Sequence of chain 1.C:
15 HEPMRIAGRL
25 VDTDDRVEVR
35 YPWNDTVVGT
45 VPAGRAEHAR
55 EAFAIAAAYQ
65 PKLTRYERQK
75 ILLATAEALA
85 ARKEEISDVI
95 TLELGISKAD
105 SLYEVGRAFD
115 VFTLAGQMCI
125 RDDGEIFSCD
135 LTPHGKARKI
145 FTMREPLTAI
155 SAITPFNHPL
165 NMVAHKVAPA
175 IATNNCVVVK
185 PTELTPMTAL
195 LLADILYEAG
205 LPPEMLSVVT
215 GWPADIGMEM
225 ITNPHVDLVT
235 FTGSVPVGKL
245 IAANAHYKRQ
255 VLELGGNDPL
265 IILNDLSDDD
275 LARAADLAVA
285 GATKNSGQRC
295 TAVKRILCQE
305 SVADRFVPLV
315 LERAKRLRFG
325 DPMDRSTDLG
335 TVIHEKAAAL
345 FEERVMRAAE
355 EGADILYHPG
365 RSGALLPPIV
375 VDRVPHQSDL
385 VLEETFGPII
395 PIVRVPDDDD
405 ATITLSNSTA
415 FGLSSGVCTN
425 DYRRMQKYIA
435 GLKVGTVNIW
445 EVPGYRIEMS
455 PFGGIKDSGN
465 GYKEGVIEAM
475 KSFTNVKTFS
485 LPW

The protein below binds the small molecule below.
Small molecule (SMILES): O=CCP(=O)(O)O

Binding-site contacts:
Ligand atom O3P contacts residue THR295 of chain 1.C at 2.7 Å (h-bond).
Ligand atom O1P contacts residue THR295 of chain 1.C at 3.8 Å.
Ligand atom O2 contacts residue HIS162 of chain 1.C at 3.9 Å.
Ligand atom C1 contacts residue HIS162 of chain 1.C at 4.2 Å.
Ligand atom P contacts residue ARG293 of chain 1.C at 3.6 Å.
Ligand atom O3P contacts residue ARG450 of chain 1.C at 4.0 Å.
Ligand atom C2 contacts residue CYS294 of chain 1.C at 1.8 Å (hydrophobic).
Ligand atom O1P contacts residue ARG293 of chain 1.C at 2.8 Å (salt-bridge).
Ligand atom O2P contacts residue ARG293 of chain 1.C at 3.5 Å (salt-bridge).
Ligand atom O2 contacts residue ASN161 of chain 1.C at 3.8 Å.
Ligand atom C1 contacts residue ARG450 of chain 1.C at 4.3 Å.
Ligand atom P contacts residue THR295 of chain 1.C at 3.9 Å.
Ligand atom C2 contacts residue THR295 of chain 1.C at 4.4 Å.
Ligand atom O2 contacts residue CYS294 of chain 1.C at 2.6 Å (h-bond).
Ligand atom P contacts residue HIS162 of chain 1.C at 3.8 Å.
Ligand atom O3P contacts residue CYS294 of chain 1.C at 3.4 Å (h-bond).
Ligand atom C2 contacts residue ARG293 of chain 1.C at 4.4 Å.
Ligand atom O2P contacts residue ARG111 of chain 1.C at 2.8 Å (salt-bridge).
Ligand atom O2P contacts residue HIS162 of chain 1.C at 4.0 Å.
Ligand atom P contacts residue ARG111 of chain 1.C at 3.9 Å.
Ligand atom O1P contacts residue HIS162 of chain 1.C at 2.8 Å (h-bond).
Ligand atom O3P contacts residue ARG293 of chain 1.C at 3.1 Å (salt-bridge).
Ligand atom O1P contacts residue ARG111 of chain 1.C at 3.7 Å.
Ligand atom C2 contacts residue MET166 of chain 1.C at 3.9 Å (hydrophobic).
Ligand atom O2 contacts residue MET166 of chain 1.C at 3.7 Å.
Ligand atom P contacts residue ARG450 of chain 1.C at 4.0 Å.
Ligand atom O3P contacts residue PHE456 of chain 1.C at 4.0 Å.
Ligand atom C1 contacts residue MET166 of chain 1.C at 3.7 Å (hydrophobic).
Ligand atom O2P contacts residue ARG450 of chain 1.C at 3.1 Å (salt-bridge).
Ligand atom P contacts residue CYS294 of chain 1.C at 3.5 Å.
Ligand atom O2 contacts residue ARG293 of chain 1.C at 3.7 Å.
Ligand atom C1 contacts residue CYS294 of chain 1.C at 2.9 Å (hydrophobic).
Ligand atom O1P contacts residue CYS294 of chain 1.C at 4.0 Å.
Ligand atom C1 contacts residue PHE456 of chain 1.C at 4.3 Å (hydrophobic).